Sequence of chain 2.A:
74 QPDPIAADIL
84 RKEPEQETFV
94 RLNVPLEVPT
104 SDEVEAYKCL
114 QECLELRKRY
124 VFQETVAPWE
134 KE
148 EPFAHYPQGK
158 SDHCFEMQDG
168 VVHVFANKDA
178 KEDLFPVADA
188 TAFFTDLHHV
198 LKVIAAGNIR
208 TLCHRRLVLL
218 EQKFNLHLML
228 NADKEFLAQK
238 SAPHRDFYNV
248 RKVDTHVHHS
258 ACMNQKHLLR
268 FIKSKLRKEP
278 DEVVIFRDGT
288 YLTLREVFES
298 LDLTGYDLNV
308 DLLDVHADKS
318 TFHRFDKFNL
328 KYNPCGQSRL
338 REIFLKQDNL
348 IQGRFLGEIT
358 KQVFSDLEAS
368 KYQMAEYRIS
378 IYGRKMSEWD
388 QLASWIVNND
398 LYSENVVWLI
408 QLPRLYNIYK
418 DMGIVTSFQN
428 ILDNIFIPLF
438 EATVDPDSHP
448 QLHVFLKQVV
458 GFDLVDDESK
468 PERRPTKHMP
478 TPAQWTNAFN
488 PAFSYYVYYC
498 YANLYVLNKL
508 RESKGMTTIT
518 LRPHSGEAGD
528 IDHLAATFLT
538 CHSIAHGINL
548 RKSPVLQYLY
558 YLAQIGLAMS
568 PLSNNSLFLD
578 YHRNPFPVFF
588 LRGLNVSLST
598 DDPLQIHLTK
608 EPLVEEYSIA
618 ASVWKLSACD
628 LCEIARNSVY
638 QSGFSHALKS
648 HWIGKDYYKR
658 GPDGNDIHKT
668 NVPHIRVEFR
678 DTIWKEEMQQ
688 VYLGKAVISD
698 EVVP

Sequence of chain 1.A:
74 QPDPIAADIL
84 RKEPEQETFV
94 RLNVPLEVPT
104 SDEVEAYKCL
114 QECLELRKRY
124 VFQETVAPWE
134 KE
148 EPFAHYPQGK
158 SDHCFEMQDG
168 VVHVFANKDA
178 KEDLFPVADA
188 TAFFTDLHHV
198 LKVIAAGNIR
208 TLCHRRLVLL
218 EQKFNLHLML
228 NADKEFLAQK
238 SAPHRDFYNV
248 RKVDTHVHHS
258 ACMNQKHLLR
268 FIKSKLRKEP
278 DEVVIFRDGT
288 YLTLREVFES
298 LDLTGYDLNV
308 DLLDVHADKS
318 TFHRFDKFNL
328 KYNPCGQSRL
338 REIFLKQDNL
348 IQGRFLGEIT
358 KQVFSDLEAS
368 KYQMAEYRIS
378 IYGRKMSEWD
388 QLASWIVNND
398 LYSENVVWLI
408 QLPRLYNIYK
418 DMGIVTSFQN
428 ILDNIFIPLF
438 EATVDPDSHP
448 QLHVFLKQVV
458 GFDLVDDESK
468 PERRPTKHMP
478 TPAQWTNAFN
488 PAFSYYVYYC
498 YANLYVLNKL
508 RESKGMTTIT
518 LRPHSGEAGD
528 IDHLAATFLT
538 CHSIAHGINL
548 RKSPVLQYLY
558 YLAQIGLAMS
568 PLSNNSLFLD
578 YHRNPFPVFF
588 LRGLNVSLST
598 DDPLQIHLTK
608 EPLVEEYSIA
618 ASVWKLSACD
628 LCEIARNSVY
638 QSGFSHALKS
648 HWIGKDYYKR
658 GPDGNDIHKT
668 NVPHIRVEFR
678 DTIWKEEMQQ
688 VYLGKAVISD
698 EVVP

Binding-site contacts:
Ligand atom C8 contacts residue ASP598 of chain 2.A at 3.2 Å.
Ligand atom C7 contacts residue GLU524 of chain 2.A at 2.7 Å.
Ligand atom N4 contacts residue HIS521 of chain 2.A at 3.2 Å (h-bond).
Ligand atom C10 contacts residue ZN1 of chain 2.B at 3.0 Å.
Ligand atom C2 contacts residue LYS324 of chain 2.A at 3.0 Å.
Ligand atom N4 contacts residue HIS255 of chain 2.A at 2.9 Å (h-bond).
Ligand atom O1P contacts residue GLN602 of chain 2.A at 3.2 Å (h-bond).
Ligand atom C10 contacts residue ASP598 of chain 2.A at 3.2 Å.
Ligand atom C2 contacts residue ASP599 of chain 2.A at 2.8 Å.
Ligand atom O8 contacts residue ASP598 of chain 2.A at 2.7 Å (salt-bridge).
Ligand atom O8 contacts residue ZN1 of chain 2.B at 1.8 Å.
Ligand atom N6 contacts residue GLU524 of chain 2.A at 3.3 Å (salt-bridge).
Ligand atom O8 contacts residue HIS543 of chain 2.A at 3.1 Å (h-bond).
Ligand atom N1 contacts residue ASP598 of chain 2.A at 2.5 Å (salt-bridge).
Ligand atom C5S contacts residue ASP599 of chain 2.A at 2.8 Å.
Ligand atom O3P contacts residue GLN602 of chain 2.A at 3.3 Å.
Ligand atom O3S contacts residue LYS324 of chain 2.A at 3.0 Å (salt-bridge).
Ligand atom O3S contacts residue LYS328 of chain 2.A at 2.2 Å.
Ligand atom N1 contacts residue LYS324 of chain 2.A at 3.1 Å (salt-bridge).
Ligand atom O4S contacts residue ASP599 of chain 2.A at 2.6 Å (salt-bridge).
Ligand atom O3S contacts residue PHE325 of chain 2.A at 3.4 Å (h-bond).
Ligand atom C5 contacts residue TYR329 of chain 2.A at 2.8 Å (hydrophobic).
Ligand atom C5 contacts residue HIS521 of chain 2.A at 3.0 Å.
Ligand atom O3P contacts residue ASP599 of chain 2.A at 2.9 Å (salt-bridge).
Ligand atom C8 contacts residue GLU524 of chain 2.A at 3.3 Å.
Ligand atom C3S contacts residue LYS328 of chain 2.A at 3.2 Å.
Ligand atom C5 contacts residue ZN1 of chain 2.B at 3.2 Å.
Ligand atom C8 contacts residue ZN1 of chain 2.B at 3.1 Å.
Ligand atom C5S contacts residue LYS324 of chain 2.A at 3.2 Å.
Ligand atom C4S contacts residue LYS328 of chain 2.A at 3.2 Å.
Ligand atom O8 contacts residue HIS521 of chain 2.A at 2.6 Å (h-bond).
Ligand atom O8 contacts residue HIS253 of chain 2.A at 3.2 Å (h-bond).
Ligand atom N3 contacts residue ASP599 of chain 2.A at 3.3 Å (salt-bridge).
Ligand atom C9 contacts residue ASP598 of chain 2.A at 2.9 Å.
Ligand atom N4 contacts residue ZN1 of chain 2.B at 2.6 Å.
Ligand atom N4 contacts residue TYR329 of chain 2.A at 2.6 Å (h-bond).
Ligand atom C3S contacts residue LYS324 of chain 2.A at 3.3 Å.
Ligand atom C1S contacts residue ASP599 of chain 2.A at 3.2 Å.
Ligand atom O2S contacts residue TYR329 of chain 2.A at 2.4 Å.
Ligand atom C9 contacts residue ZN1 of chain 2.B at 3.3 Å.

The small molecule below binds the protein below.
Small molecule (SMILES): O=P(O)(O)OC[C@H]1O[C@@H](n2cnc3c2N=CNC[C@H]3O)[C@H](O)[C@@H]1O